Binding-site contacts:
Ligand atom N18 contacts residue TYR247 of chain 1.D at 2.6 Å (h-bond).
Ligand atom N9 contacts residue GLN280 of chain 1.D at 3.2 Å (h-bond).
Ligand atom C14 contacts residue GLY279 of chain 1.D at 3.6 Å.
Ligand atom N7 contacts residue PHE250 of chain 1.D at 3.7 Å.
Ligand atom C14 contacts residue TYR247 of chain 1.D at 3.2 Å (hydrophobic).
Ligand atom C19 contacts residue MET267 of chain 1.D at 3.6 Å (hydrophobic).
Ligand atom N16 contacts residue GLY279 of chain 1.D at 3.9 Å.
Ligand atom N7 contacts residue PHE283 of chain 1.D at 3.7 Å.
Ligand atom N18 contacts residue GLY279 of chain 1.D at 3.5 Å.
Ligand atom C10 contacts residue ILE246 of chain 1.D at 3.3 Å (hydrophobic).
Ligand atom N15 contacts residue MET267 of chain 1.D at 3.5 Å.
Ligand atom C17 contacts residue TYR247 of chain 1.D at 3.7 Å (hydrophobic).
Ligand atom C21 contacts residue PRO266 of chain 1.D at 3.6 Å (hydrophobic).
Ligand atom C17 contacts residue GLY279 of chain 1.D at 3.3 Å.
Ligand atom N20 contacts residue GLY279 of chain 1.D at 3.3 Å.
Ligand atom N1 contacts residue ILE246 of chain 1.D at 3.4 Å.
Ligand atom C4 contacts residue ILE246 of chain 1.D at 3.2 Å (hydrophobic).
Ligand atom N16 contacts residue MET267 of chain 1.D at 3.3 Å.
Ligand atom N15 contacts residue GLY279 of chain 1.D at 3.7 Å.
Ligand atom C23 contacts residue GLU275 of chain 1.D at 3.5 Å.
Ligand atom C2 contacts residue PHE283 of chain 1.D at 3.8 Å (hydrophobic).
Ligand atom C23 contacts residue LYS272 of chain 1.D at 3.7 Å.
Ligand atom C24 contacts residue TYR247 of chain 1.D at 3.5 Å (hydrophobic).
Ligand atom C21 contacts residue MET267 of chain 1.D at 3.4 Å (hydrophobic).
Ligand atom N18 contacts residue MET267 of chain 1.D at 3.6 Å.
Ligand atom C17 contacts residue MET267 of chain 1.D at 3.3 Å (hydrophobic).
Ligand atom C13 contacts residue GLN280 of chain 1.D at 3.3 Å.
Ligand atom C2 contacts residue LEU229 of chain 1.D at 3.6 Å (hydrophobic).
Ligand atom C12 contacts residue TYR247 of chain 1.D at 3.8 Å (hydrophobic).
Ligand atom C12 contacts residue MET267 of chain 1.D at 3.7 Å (hydrophobic).
Ligand atom N6 contacts residue PHE283 of chain 1.D at 3.6 Å.
Ligand atom C13 contacts residue TYR247 of chain 1.D at 3.0 Å (hydrophobic).
Ligand atom C8 contacts residue PHE250 of chain 1.D at 3.8 Å (hydrophobic).
Ligand atom C3 contacts residue PHE283 of chain 1.D at 3.6 Å (hydrophobic).
Ligand atom C5 contacts residue ILE246 of chain 1.D at 3.9 Å (hydrophobic).
Ligand atom C14 contacts residue MET267 of chain 1.D at 3.7 Å (hydrophobic).
Ligand atom C10 contacts residue GLN280 of chain 1.D at 3.7 Å.
Ligand atom C25 contacts residue GLU275 of chain 1.D at 3.5 Å.
Ligand atom C12 contacts residue PHE250 of chain 1.D at 3.8 Å (hydrophobic).
Ligand atom C22 contacts residue PRO266 of chain 1.D at 3.5 Å (hydrophobic).

A protein and the small-molecule ligand that binds it are described below.
Small molecule (SMILES): Cc1ncc(C)n2nc(CCc3nc(N4CC[C@H](C)C4)nn3C)nc12

Sequence of chain 1.D:
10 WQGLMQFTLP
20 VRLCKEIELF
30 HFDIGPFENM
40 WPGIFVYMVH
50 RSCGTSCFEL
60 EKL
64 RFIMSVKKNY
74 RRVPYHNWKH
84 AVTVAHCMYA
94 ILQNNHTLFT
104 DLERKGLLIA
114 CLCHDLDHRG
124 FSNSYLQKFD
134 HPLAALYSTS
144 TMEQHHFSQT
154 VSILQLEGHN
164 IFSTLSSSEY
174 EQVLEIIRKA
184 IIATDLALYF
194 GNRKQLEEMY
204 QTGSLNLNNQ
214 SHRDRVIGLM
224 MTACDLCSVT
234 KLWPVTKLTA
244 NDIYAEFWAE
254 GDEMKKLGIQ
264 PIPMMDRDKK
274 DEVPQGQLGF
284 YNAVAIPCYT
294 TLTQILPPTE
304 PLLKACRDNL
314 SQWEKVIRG